Sequence of chain 1.C:
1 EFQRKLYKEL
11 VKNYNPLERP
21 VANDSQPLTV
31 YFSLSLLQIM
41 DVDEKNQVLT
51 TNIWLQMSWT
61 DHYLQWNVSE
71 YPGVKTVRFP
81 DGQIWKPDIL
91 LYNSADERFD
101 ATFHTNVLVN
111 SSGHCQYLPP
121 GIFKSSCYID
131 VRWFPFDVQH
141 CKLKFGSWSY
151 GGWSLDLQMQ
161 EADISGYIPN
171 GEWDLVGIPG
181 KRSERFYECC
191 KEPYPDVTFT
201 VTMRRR

This protein binds this small molecule.
Small molecule (SMILES): CC(=O)N[C@@H]1[C@@H](O)[C@H](O)[C@@H](CO)O[C@H]1O

Binding-site contacts:
Ligand atom C2 contacts residue ASN23 of chain 1.C at 2.5 Å.
Ligand atom C1 contacts residue ASN23 of chain 1.C at 1.4 Å.
Ligand atom C5 contacts residue ASN23 of chain 1.C at 3.7 Å.
Ligand atom C7 contacts residue ASN23 of chain 1.C at 3.5 Å.
Ligand atom C6 contacts residue SER25 of chain 1.C at 4.3 Å.
Ligand atom C4 contacts residue ASN23 of chain 1.C at 4.2 Å.
Ligand atom C1 contacts residue SER25 of chain 1.C at 3.7 Å.
Ligand atom C5 contacts residue SER25 of chain 1.C at 3.9 Å.
Ligand atom O6 contacts residue SER25 of chain 1.C at 4.2 Å.
Ligand atom O7 contacts residue ASN23 of chain 1.C at 4.4 Å.
Ligand atom C8 contacts residue ASN23 of chain 1.C at 3.8 Å.
Ligand atom O5 contacts residue SER25 of chain 1.C at 3.5 Å (h-bond).
Ligand atom C3 contacts residue ASN23 of chain 1.C at 3.8 Å.
Ligand atom O6 contacts residue GLN26 of chain 1.C at 4.0 Å.
Ligand atom N2 contacts residue ASN23 of chain 1.C at 2.9 Å (h-bond).
Ligand atom O5 contacts residue ASN23 of chain 1.C at 2.4 Å (h-bond).